Sequence of chain 1.C:
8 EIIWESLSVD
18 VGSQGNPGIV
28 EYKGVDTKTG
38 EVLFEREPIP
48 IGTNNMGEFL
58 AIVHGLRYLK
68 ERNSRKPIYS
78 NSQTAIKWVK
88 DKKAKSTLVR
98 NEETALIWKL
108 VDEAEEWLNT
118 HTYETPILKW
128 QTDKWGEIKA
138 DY

Binding-site contacts:
Ligand atom C4 contacts residue G3 of chain 1.A at 3.3 Å.
Ligand atom OP1 contacts residue THR50 of chain 1.C at 2.7 Å (h-bond).
Ligand atom O4' contacts residue ASN51 of chain 1.C at 3.3 Å (h-bond).
Ligand atom O4' contacts residue ASN52 of chain 1.C at 2.9 Å (h-bond).
Ligand atom O4 contacts residue A6 of chain 1.A at 2.9 Å (h-bond).
Ligand atom N1 contacts residue C2 of chain 1.A at 2.9 Å (h-bond).
Ligand atom N3 contacts residue ASN51 of chain 1.C at 3.4 Å (h-bond).
Ligand atom OP2 contacts residue THR94 of chain 1.C at 2.7 Å (h-bond).
Ligand atom O4 contacts residue A4 of chain 1.A at 3.0 Å (h-bond).
Ligand atom OP1 contacts residue LYS84 of chain 1.C at 3.4 Å.
Ligand atom N3 contacts residue G3 of chain 1.A at 3.3 Å (h-bond).
Ligand atom N3 contacts residue A4 of chain 1.A at 2.8 Å (h-bond).
Ligand atom O2 contacts residue ASN23 of chain 1.C at 2.8 Å (h-bond).
Ligand atom O6 contacts residue C2 of chain 1.A at 2.8 Å (h-bond).
Ligand atom N3 contacts residue G3 of chain 1.A at 2.9 Å (h-bond).
Ligand atom O5' contacts residue ASN52 of chain 1.C at 3.0 Å (h-bond).
Ligand atom OP1 contacts residue TRP85 of chain 1.C at 2.8 Å (h-bond).
Ligand atom O4' contacts residue ASN23 of chain 1.C at 3.1 Å (h-bond).
Ligand atom N2 contacts residue C2 of chain 1.A at 2.9 Å (h-bond).
Ligand atom N3 contacts residue ASN52 of chain 1.C at 3.1 Å (h-bond).
Ligand atom O6 contacts residue C5 of chain 1.A at 2.9 Å (h-bond).
Ligand atom N1 contacts residue C5 of chain 1.A at 2.9 Å (h-bond).
Ligand atom O2 contacts residue G3 of chain 1.A at 2.8 Å (h-bond).
Ligand atom C6 contacts residue A6 of chain 1.A at 3.4 Å.
Ligand atom OP1 contacts residue LYS92 of chain 1.C at 3.5 Å.
Ligand atom N2 contacts residue C5 of chain 1.A at 2.9 Å (h-bond).
Ligand atom N2 contacts residue G3 of chain 1.A at 3.2 Å (h-bond).
Ligand atom N1 contacts residue G3 of chain 1.A at 3.4 Å (h-bond).
Ligand atom N2 contacts residue ASN52 of chain 1.C at 3.2 Å (h-bond).
Ligand atom N4 contacts residue G3 of chain 1.A at 2.9 Å (h-bond).
Ligand atom C2 contacts residue G3 of chain 1.A at 3.2 Å.
Ligand atom N1 contacts residue A6 of chain 1.A at 3.4 Å (h-bond).
Ligand atom C2 contacts residue A6 of chain 1.A at 3.3 Å.
Ligand atom O3' contacts residue THR50 of chain 1.C at 3.4 Å.
Ligand atom C4' contacts residue ASN52 of chain 1.C at 3.3 Å.
Ligand atom O3' contacts residue LYS84 of chain 1.C at 3.5 Å.
Ligand atom O6 contacts residue A6 of chain 1.A at 3.5 Å.
Ligand atom N3 contacts residue A4 of chain 1.A at 3.3 Å.
Ligand atom OP1 contacts residue SER93 of chain 1.C at 2.6 Å (h-bond).
Ligand atom N3 contacts residue A6 of chain 1.A at 2.8 Å (h-bond).

This small molecule binds to this protein.
Small molecule (SMILES): Cc1cn([C@H]2C[C@H](O[P](=O)(O)OC[C@H]3O[C@@H](n4cnc5c(=O)nc(N)[nH]c54)C[C@@H]3O[P](=O)(O)OC[C@H]3O[C@@H](n4cc(C)c(=O)[nH]c4=O)C[C@@H]3O[P](=O)(O)OC[C@H]3O[C@@H](n4ccc(N)nc4=O)C[C@@H]3O[P](=O)(O)OC[C@H]3O[C@@H](n4cnc5c(=O)nc(N)[nH]c54)C[C@@H]3O)[C@@H](CO[P](=O)(O)O[C@H]3C[C@H](n4cnc5c(N)ncnc54)O[C@@H]3CO)O2)c(=O)[nH]c1=O